This small molecule binds to this protein.
Small molecule (SMILES): CC(=O)N[C@@H]1[C@@H](O)[C@H](O)[C@@H](CO)O[C@H]1O

Binding-site contacts:
Ligand atom C8 contacts residue ILE199 of chain 1.A at 4.1 Å (hydrophobic).
Ligand atom C5 contacts residue ASN202 of chain 1.A at 3.8 Å.
Ligand atom C1 contacts residue ASN202 of chain 1.A at 1.5 Å.
Ligand atom C8 contacts residue LEU198 of chain 1.A at 3.3 Å (hydrophobic).
Ligand atom C7 contacts residue ILE199 of chain 1.A at 3.6 Å (hydrophobic).
Ligand atom C7 contacts residue LEU198 of chain 1.A at 4.2 Å (hydrophobic).
Ligand atom O7 contacts residue CYS201 of chain 1.A at 3.8 Å.
Ligand atom O3 contacts residue ILE199 of chain 1.A at 3.9 Å.
Ligand atom N2 contacts residue ARG197 of chain 1.A at 3.6 Å.
Ligand atom O7 contacts residue ASN200 of chain 1.A at 4.2 Å.
Ligand atom N2 contacts residue VAL179 of chain 1.A at 4.2 Å.
Ligand atom N2 contacts residue ASN202 of chain 1.A at 3.0 Å (h-bond).
Ligand atom C1 contacts residue ARG197 of chain 1.A at 4.3 Å.
Ligand atom N2 contacts residue ILE199 of chain 1.A at 4.3 Å.
Ligand atom C8 contacts residue ARG197 of chain 1.A at 3.3 Å.
Ligand atom O5 contacts residue ASN202 of chain 1.A at 2.5 Å (h-bond).
Ligand atom C7 contacts residue ARG197 of chain 1.A at 3.8 Å.
Ligand atom C2 contacts residue ASN202 of chain 1.A at 2.6 Å.
Ligand atom C7 contacts residue ASN202 of chain 1.A at 3.3 Å.
Ligand atom C3 contacts residue ASN202 of chain 1.A at 3.9 Å.
Ligand atom C8 contacts residue ASN202 of chain 1.A at 4.5 Å.
Ligand atom O7 contacts residue ILE199 of chain 1.A at 3.1 Å (h-bond).
Ligand atom C4 contacts residue ASN202 of chain 1.A at 4.4 Å.
Ligand atom C8 contacts residue VAL179 of chain 1.A at 3.9 Å (hydrophobic).
Ligand atom O7 contacts residue LEU198 of chain 1.A at 4.1 Å.
Ligand atom O7 contacts residue ASN202 of chain 1.A at 2.9 Å.

Sequence of chain 1.A:
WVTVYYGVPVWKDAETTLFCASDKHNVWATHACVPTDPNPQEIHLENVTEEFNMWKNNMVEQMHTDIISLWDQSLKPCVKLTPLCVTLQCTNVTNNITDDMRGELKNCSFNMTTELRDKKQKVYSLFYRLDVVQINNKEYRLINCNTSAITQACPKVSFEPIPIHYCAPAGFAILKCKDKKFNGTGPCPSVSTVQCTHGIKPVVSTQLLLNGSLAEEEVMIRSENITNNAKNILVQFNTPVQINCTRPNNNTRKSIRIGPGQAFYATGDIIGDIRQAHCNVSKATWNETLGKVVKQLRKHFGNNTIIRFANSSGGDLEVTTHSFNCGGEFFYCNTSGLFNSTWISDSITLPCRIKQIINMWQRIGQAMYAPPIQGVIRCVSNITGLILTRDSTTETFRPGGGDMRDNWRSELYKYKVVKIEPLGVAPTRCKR